Sequence of chain 1.A:
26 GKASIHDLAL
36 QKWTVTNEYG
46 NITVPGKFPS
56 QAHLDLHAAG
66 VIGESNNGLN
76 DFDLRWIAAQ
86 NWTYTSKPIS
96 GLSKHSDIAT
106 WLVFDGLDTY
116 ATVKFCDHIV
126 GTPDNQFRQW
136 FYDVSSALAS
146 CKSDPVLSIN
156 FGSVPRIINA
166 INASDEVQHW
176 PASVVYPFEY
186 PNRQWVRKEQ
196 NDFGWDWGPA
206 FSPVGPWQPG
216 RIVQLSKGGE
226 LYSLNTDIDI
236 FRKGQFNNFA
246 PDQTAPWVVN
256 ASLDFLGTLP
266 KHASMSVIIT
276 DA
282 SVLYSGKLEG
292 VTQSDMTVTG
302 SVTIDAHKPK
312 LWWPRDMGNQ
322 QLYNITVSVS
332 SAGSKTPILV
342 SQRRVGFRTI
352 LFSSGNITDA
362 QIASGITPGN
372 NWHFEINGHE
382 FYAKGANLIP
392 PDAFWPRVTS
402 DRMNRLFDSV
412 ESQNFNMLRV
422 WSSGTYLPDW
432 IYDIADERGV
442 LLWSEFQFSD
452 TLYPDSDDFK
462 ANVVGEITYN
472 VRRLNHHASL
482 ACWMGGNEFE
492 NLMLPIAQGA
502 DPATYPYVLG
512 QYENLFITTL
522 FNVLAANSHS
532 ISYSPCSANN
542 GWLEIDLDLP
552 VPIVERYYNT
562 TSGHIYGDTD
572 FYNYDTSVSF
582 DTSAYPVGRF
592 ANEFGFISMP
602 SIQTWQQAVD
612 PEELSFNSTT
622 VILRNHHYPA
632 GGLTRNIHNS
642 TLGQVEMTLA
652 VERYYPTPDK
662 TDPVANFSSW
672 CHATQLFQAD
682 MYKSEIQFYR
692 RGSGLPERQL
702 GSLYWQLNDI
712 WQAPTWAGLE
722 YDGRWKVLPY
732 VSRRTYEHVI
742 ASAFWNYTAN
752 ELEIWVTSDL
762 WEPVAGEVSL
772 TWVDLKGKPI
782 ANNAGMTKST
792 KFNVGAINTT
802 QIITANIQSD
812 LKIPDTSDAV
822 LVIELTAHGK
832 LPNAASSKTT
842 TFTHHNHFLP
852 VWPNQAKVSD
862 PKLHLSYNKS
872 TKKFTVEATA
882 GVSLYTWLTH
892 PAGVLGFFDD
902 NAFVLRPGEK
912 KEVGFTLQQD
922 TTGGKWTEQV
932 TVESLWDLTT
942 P

The small molecule below binds the protein below.
Small molecule (SMILES): CC(=O)N[C@@H]1[C@@H](O)[C@H](O)[C@@H](CO)O[C@H]1O

Binding-site contacts:
Ligand atom C1 contacts residue PRO630 of chain 1.A at 3.7 Å (hydrophobic).
Ligand atom C7 contacts residue LEU643 of chain 1.A at 4.2 Å (hydrophobic).
Ligand atom O7 contacts residue ASN640 of chain 1.A at 3.7 Å.
Ligand atom C1 contacts residue ALA631 of chain 1.A at 3.9 Å (hydrophobic).
Ligand atom N2 contacts residue ASN640 of chain 1.A at 2.8 Å (h-bond).
Ligand atom C4 contacts residue ASN640 of chain 1.A at 4.2 Å.
Ligand atom C5 contacts residue TYR181 of chain 1.A at 4.0 Å (hydrophobic).
Ligand atom C3 contacts residue ASN640 of chain 1.A at 3.8 Å.
Ligand atom C2 contacts residue ASN640 of chain 1.A at 2.5 Å.
Ligand atom O5 contacts residue ASN637 of chain 1.A at 2.7 Å (h-bond).
Ligand atom C1 contacts residue ASN637 of chain 1.A at 3.4 Å.
Ligand atom C1 contacts residue ASN640 of chain 1.A at 1.4 Å.
Ligand atom O5 contacts residue ASN640 of chain 1.A at 2.3 Å (h-bond).
Ligand atom N2 contacts residue PRO630 of chain 1.A at 4.5 Å.
Ligand atom C2 contacts residue TYR181 of chain 1.A at 4.0 Å (hydrophobic).
Ligand atom C5 contacts residue ASN640 of chain 1.A at 3.6 Å.
Ligand atom C8 contacts residue LEU643 of chain 1.A at 4.4 Å (hydrophobic).
Ligand atom O7 contacts residue LEU643 of chain 1.A at 3.8 Å.
Ligand atom C6 contacts residue ASN637 of chain 1.A at 3.7 Å.
Ligand atom C3 contacts residue TYR181 of chain 1.A at 3.8 Å (hydrophobic).
Ligand atom O5 contacts residue ALA631 of chain 1.A at 3.6 Å.
Ligand atom C5 contacts residue ASN637 of chain 1.A at 3.7 Å.
Ligand atom C4 contacts residue TYR181 of chain 1.A at 4.4 Å (hydrophobic).
Ligand atom C6 contacts residue ALA631 of chain 1.A at 4.2 Å (hydrophobic).
Ligand atom C8 contacts residue TYR629 of chain 1.A at 3.7 Å (hydrophobic).
Ligand atom C1 contacts residue TYR181 of chain 1.A at 3.5 Å (hydrophobic).
Ligand atom N2 contacts residue TYR181 of chain 1.A at 4.0 Å.
Ligand atom C7 contacts residue ASN640 of chain 1.A at 3.8 Å.
Ligand atom O6 contacts residue ASN637 of chain 1.A at 3.9 Å.
Ligand atom C5 contacts residue ALA631 of chain 1.A at 3.9 Å (hydrophobic).
Ligand atom O5 contacts residue TYR181 of chain 1.A at 4.3 Å.